A protein and the small-molecule ligand that binds it are described below.
Small molecule (SMILES): NC(N)=NCCCC(=O)C(=O)O

Sequence of chain 2.A:
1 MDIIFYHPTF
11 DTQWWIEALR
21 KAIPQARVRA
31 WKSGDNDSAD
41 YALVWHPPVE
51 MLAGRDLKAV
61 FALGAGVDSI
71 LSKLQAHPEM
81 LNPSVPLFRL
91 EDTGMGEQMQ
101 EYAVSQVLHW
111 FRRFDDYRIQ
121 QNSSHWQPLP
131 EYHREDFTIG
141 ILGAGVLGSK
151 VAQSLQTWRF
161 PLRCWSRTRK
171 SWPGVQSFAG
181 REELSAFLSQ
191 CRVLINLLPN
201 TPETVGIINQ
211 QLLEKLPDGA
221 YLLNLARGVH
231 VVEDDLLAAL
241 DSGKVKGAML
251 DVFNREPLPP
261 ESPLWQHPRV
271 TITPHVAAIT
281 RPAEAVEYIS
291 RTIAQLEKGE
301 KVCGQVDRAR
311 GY

Binding-site contacts:
Ligand atom O04 contacts residue TRP15 of chain 1.A at 3.3 Å (h-bond).
Ligand atom O03 contacts residue ASP11 of chain 1.A at 3.3 Å (salt-bridge).
Ligand atom O12 contacts residue PRO282 of chain 1.A at 3.4 Å.
Ligand atom C05 contacts residue PHE10 of chain 1.A at 3.7 Å (hydrophobic).
Ligand atom N10 contacts residue PRO282 of chain 1.A at 3.8 Å.
Ligand atom C09 contacts residue GOL1 of chain 1.D at 4.1 Å.
Ligand atom N11 contacts residue GLU131 of chain 2.A at 3.5 Å (salt-bridge).
Ligand atom O12 contacts residue TRP15 of chain 1.A at 3.2 Å (h-bond).
Ligand atom N10 contacts residue GLU131 of chain 2.A at 3.1 Å (salt-bridge).
Ligand atom O04 contacts residue PHE10 of chain 1.A at 3.9 Å.
Ligand atom C06 contacts residue PHE10 of chain 1.A at 3.8 Å (hydrophobic).
Ligand atom C01 contacts residue TRP15 of chain 1.A at 4.0 Å (hydrophobic).
Ligand atom N08 contacts residue GOL1 of chain 1.D at 4.2 Å.
Ligand atom C09 contacts residue ILE279 of chain 1.A at 4.0 Å (hydrophobic).
Ligand atom O03 contacts residue GOL1 of chain 1.D at 4.2 Å.
Ligand atom O03 contacts residue THR9 of chain 1.A at 4.3 Å.
Ligand atom N10 contacts residue THR280 of chain 1.A at 3.5 Å (h-bond).
Ligand atom N08 contacts residue THR280 of chain 1.A at 4.1 Å.
Ligand atom C01 contacts residue PHE10 of chain 1.A at 3.5 Å (hydrophobic).
Ligand atom O03 contacts residue PHE10 of chain 1.A at 3.4 Å.
Ligand atom C02 contacts residue GOL1 of chain 1.D at 3.7 Å.
Ligand atom O12 contacts residue PHE10 of chain 1.A at 3.6 Å.
Ligand atom C07 contacts residue THR280 of chain 1.A at 3.1 Å.
Ligand atom C01 contacts residue GOL1 of chain 1.D at 3.7 Å.
Ligand atom N08 contacts residue ILE279 of chain 1.A at 3.9 Å.
Ligand atom O12 contacts residue GOL1 of chain 1.D at 4.3 Å.
Ligand atom N10 contacts residue ILE279 of chain 1.A at 4.2 Å.
Ligand atom C09 contacts residue THR280 of chain 1.A at 4.3 Å.
Ligand atom O04 contacts residue ASP11 of chain 1.A at 3.0 Å (salt-bridge).
Ligand atom C02 contacts residue TRP15 of chain 1.A at 3.9 Å (hydrophobic).
Ligand atom C06 contacts residue THR280 of chain 1.A at 3.7 Å.
Ligand atom N11 contacts residue GOL1 of chain 1.D at 4.2 Å.
Ligand atom C02 contacts residue ASP11 of chain 1.A at 3.5 Å.
Ligand atom O04 contacts residue GOL1 of chain 1.D at 3.2 Å (h-bond).
Ligand atom C07 contacts residue ILE279 of chain 1.A at 3.9 Å (hydrophobic).
Ligand atom C05 contacts residue GOL1 of chain 1.D at 3.7 Å.
Ligand atom C01 contacts residue PRO282 of chain 1.A at 4.2 Å (hydrophobic).
Ligand atom C02 contacts residue PHE10 of chain 1.A at 3.6 Å (hydrophobic).
Ligand atom C09 contacts residue GLU131 of chain 2.A at 3.5 Å.

Sequence of chain 1.A:
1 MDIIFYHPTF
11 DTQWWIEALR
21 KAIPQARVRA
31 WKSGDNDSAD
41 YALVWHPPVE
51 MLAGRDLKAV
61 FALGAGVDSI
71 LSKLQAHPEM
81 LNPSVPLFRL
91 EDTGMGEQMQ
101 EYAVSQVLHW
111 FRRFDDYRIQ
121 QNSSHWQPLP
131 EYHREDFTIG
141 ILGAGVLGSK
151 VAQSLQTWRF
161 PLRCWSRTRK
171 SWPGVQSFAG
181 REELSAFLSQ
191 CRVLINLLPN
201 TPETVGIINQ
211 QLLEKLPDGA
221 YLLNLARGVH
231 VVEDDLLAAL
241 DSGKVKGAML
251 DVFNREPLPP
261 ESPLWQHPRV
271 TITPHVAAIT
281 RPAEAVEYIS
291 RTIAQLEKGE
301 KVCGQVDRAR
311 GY